A protein and the small-molecule ligand that binds it are described below.
Small molecule (SMILES): CC(=O)N[C@@H]1[C@@H](O)[C@H](O)[C@@H](CO)O[C@H]1O

Binding-site contacts:
Ligand atom N2 contacts residue ASN133 of chain 1.C at 3.7 Å.
Ligand atom C1 contacts residue ASN133 of chain 1.C at 2.6 Å.
Ligand atom C7 contacts residue ASN133 of chain 1.C at 4.0 Å.
Ligand atom O7 contacts residue ASN133 of chain 1.C at 3.8 Å.
Ligand atom C2 contacts residue ASN133 of chain 1.C at 3.2 Å.
Ligand atom O5 contacts residue ASN133 of chain 1.C at 3.0 Å (h-bond).
Ligand atom C5 contacts residue ASN133 of chain 1.C at 4.3 Å.

Sequence of chain 1.C:
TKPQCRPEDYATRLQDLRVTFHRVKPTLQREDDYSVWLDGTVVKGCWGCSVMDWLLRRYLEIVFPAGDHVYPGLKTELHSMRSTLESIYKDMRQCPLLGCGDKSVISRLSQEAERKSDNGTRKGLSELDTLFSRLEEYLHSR